Sequence of chain 1.D:
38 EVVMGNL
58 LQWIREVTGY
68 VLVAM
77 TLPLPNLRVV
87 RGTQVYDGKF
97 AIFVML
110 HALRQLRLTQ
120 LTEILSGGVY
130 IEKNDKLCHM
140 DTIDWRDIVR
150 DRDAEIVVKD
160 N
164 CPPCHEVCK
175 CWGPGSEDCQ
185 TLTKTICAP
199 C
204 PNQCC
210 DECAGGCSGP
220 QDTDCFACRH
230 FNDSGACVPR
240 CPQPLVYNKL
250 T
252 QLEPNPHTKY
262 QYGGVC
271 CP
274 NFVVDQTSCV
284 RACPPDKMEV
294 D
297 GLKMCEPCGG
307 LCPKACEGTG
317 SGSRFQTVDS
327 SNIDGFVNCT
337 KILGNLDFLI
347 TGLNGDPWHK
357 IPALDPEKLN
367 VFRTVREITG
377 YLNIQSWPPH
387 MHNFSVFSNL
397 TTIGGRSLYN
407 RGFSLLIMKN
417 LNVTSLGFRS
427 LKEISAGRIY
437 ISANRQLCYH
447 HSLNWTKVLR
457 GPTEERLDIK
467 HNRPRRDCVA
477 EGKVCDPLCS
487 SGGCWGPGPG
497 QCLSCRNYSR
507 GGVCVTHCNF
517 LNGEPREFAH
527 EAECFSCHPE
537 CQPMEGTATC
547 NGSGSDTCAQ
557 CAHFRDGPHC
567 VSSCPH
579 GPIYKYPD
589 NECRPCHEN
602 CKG

A protein and the small-molecule ligand that binds it are described below.
Small molecule (SMILES): CC(=O)N[C@@H]1[C@@H](O)[C@H](O)[C@@H](CO)O[C@H]1O

Binding-site contacts:
Ligand atom O6 contacts residue HIS386 of chain 1.D at 3.4 Å (h-bond).
Ligand atom O5 contacts residue ASN389 of chain 1.D at 3.3 Å (h-bond).
Ligand atom C5 contacts residue ASN389 of chain 1.D at 4.5 Å.
Ligand atom C8 contacts residue PRO493 of chain 1.D at 4.2 Å (hydrophobic).
Ligand atom C1 contacts residue ASN389 of chain 1.D at 3.2 Å.
Ligand atom O7 contacts residue ASN389 of chain 1.D at 4.0 Å.
Ligand atom C8 contacts residue GLN497 of chain 1.D at 4.0 Å.
Ligand atom C1 contacts residue SER391 of chain 1.D at 4.2 Å.
Ligand atom C7 contacts residue ASN389 of chain 1.D at 4.3 Å.
Ligand atom C6 contacts residue HIS388 of chain 1.D at 4.2 Å.
Ligand atom C6 contacts residue HIS386 of chain 1.D at 4.1 Å.
Ligand atom O6 contacts residue ASN389 of chain 1.D at 4.5 Å.
Ligand atom O6 contacts residue MET387 of chain 1.D at 3.6 Å.
Ligand atom O6 contacts residue HIS388 of chain 1.D at 3.2 Å (h-bond).
Ligand atom O7 contacts residue SER421 of chain 1.D at 4.4 Å.
Ligand atom C2 contacts residue ASN389 of chain 1.D at 3.4 Å.
Ligand atom N2 contacts residue ASN389 of chain 1.D at 4.1 Å.
Ligand atom O7 contacts residue PRO493 of chain 1.D at 3.8 Å.